Binding-site contacts:
Ligand atom C10 contacts residue MET49 of chain 1.A at 3.6 Å (hydrophobic).
Ligand atom CL contacts residue ASP187 of chain 1.A at 3.4 Å.
Ligand atom C8 contacts residue MET49 of chain 1.A at 3.9 Å (hydrophobic).
Ligand atom N1 contacts residue PHE140 of chain 1.A at 3.4 Å.
Ligand atom C3 contacts residue GLU166 of chain 1.A at 4.0 Å.
Ligand atom C11 contacts residue HIS41 of chain 1.A at 3.8 Å.
Ligand atom C11 contacts residue HIS164 of chain 1.A at 3.5 Å.
Ligand atom C1 contacts residue PHE140 of chain 1.A at 3.2 Å (hydrophobic).
Ligand atom C9 contacts residue MET49 of chain 1.A at 3.4 Å (hydrophobic).
Ligand atom C7 contacts residue GLN189 of chain 1.A at 3.2 Å.
Ligand atom CL contacts residue HIS164 of chain 1.A at 3.7 Å.
Ligand atom C10 contacts residue MET165 of chain 1.A at 3.6 Å (hydrophobic).
Ligand atom C8 contacts residue GLN189 of chain 1.A at 3.4 Å.
Ligand atom N1 contacts residue HIS163 of chain 1.A at 2.8 Å (h-bond).
Ligand atom C2 contacts residue MET165 of chain 1.A at 3.9 Å (hydrophobic).
Ligand atom N1 contacts residue GLU166 of chain 1.A at 3.9 Å.
Ligand atom O contacts residue MET165 of chain 1.A at 3.5 Å.
Ligand atom N contacts residue ASN142 of chain 1.A at 4.0 Å.
Ligand atom N1 contacts residue SER144 of chain 1.A at 3.5 Å (h-bond).
Ligand atom CL contacts residue HIS41 of chain 1.A at 3.3 Å.
Ligand atom O contacts residue GLU166 of chain 1.A at 3.0 Å (salt-bridge).
Ligand atom C1 contacts residue LEU141 of chain 1.A at 3.7 Å (hydrophobic).
Ligand atom C9 contacts residue MET165 of chain 1.A at 3.5 Å (hydrophobic).
Ligand atom C2 contacts residue HIS163 of chain 1.A at 3.2 Å.
Ligand atom CL contacts residue MET49 of chain 1.A at 4.0 Å.
Ligand atom N contacts residue GLU166 of chain 1.A at 3.7 Å.
Ligand atom C9 contacts residue ARG188 of chain 1.A at 3.8 Å.
Ligand atom C2 contacts residue CYS145 of chain 1.A at 3.8 Å (hydrophobic).
Ligand atom C10 contacts residue HIS164 of chain 1.A at 4.0 Å.
Ligand atom C1 contacts residue GLU166 of chain 1.A at 3.5 Å.
Ligand atom C11 contacts residue MET165 of chain 1.A at 3.7 Å (hydrophobic).
Ligand atom C2 contacts residue GLU166 of chain 1.A at 3.8 Å.
Ligand atom C2 contacts residue SER144 of chain 1.A at 3.9 Å.
Ligand atom N2 contacts residue CYS145 of chain 1.A at 3.8 Å.
Ligand atom C8 contacts residue ARG188 of chain 1.A at 4.0 Å.
Ligand atom CL contacts residue MET165 of chain 1.A at 3.8 Å.
Ligand atom C contacts residue ASN142 of chain 1.A at 3.5 Å.
Ligand atom N1 contacts residue LEU141 of chain 1.A at 3.9 Å.
Ligand atom N contacts residue LEU141 of chain 1.A at 3.9 Å.
Ligand atom C contacts residue GLU166 of chain 1.A at 4.0 Å.

Sequence of chain 1.A:
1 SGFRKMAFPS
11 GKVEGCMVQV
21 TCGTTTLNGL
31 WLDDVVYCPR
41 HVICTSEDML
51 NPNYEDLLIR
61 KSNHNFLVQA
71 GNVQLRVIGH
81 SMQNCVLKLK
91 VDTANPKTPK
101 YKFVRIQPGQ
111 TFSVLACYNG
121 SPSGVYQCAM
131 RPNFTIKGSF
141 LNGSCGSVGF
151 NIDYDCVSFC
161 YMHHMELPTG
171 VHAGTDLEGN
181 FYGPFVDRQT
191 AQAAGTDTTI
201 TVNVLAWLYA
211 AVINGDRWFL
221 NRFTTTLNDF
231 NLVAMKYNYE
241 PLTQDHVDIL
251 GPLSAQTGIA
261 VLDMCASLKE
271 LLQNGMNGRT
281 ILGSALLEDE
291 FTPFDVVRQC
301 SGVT

The protein below binds the small molecule below.
Small molecule (SMILES): Cn1cncc1NC(=O)Cc1cccc(Cl)c1